Sequence of chain 1.A:
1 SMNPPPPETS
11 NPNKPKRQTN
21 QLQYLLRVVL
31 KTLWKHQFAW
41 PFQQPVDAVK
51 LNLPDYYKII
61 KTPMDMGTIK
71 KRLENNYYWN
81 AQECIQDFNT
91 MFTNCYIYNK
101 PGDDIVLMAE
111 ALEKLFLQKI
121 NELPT

Binding-site contacts:
Ligand atom C3 contacts residue LEU51 of chain 1.A at 4.2 Å (hydrophobic).
Ligand atom C4 contacts residue LEU53 of chain 1.A at 3.9 Å (hydrophobic).
Ligand atom C17 contacts residue PRO41 of chain 1.A at 3.7 Å (hydrophobic).
Ligand atom C4 contacts residue ASN99 of chain 1.A at 3.6 Å.
Ligand atom C9 contacts residue LEU51 of chain 1.A at 4.0 Å (hydrophobic).
Ligand atom C contacts residue ILE105 of chain 1.A at 3.6 Å (hydrophobic).
Ligand atom C17 contacts residue LEU51 of chain 1.A at 3.5 Å (hydrophobic).
Ligand atom C18 contacts residue PRO41 of chain 1.A at 3.4 Å (hydrophobic).
Ligand atom O1 contacts residue TRP40 of chain 1.A at 4.0 Å.
Ligand atom N1 contacts residue TRP40 of chain 1.A at 4.0 Å.
Ligand atom C19 contacts residue PRO41 of chain 1.A at 4.0 Å (hydrophobic).
Ligand atom C7 contacts residue LEU51 of chain 1.A at 4.0 Å (hydrophobic).
Ligand atom N contacts residue ASN99 of chain 1.A at 2.9 Å (h-bond).
Ligand atom C6 contacts residue LEU51 of chain 1.A at 3.6 Å (hydrophobic).
Ligand atom C contacts residue ASN99 of chain 1.A at 3.8 Å.
Ligand atom C19 contacts residue VAL46 of chain 1.A at 3.6 Å (hydrophobic).
Ligand atom N contacts residue LEU53 of chain 1.A at 4.1 Å.
Ligand atom C10 contacts residue TRP40 of chain 1.A at 4.1 Å (hydrophobic).
Ligand atom C2 contacts residue LEU51 of chain 1.A at 4.2 Å (hydrophobic).
Ligand atom N1 contacts residue LEU51 of chain 1.A at 3.8 Å.
Ligand atom N4 contacts residue ILE105 of chain 1.A at 3.8 Å.
Ligand atom C1 contacts residue ASN99 of chain 1.A at 3.9 Å.
Ligand atom C18 contacts residue ILE105 of chain 1.A at 4.0 Å (hydrophobic).
Ligand atom N contacts residue ILE105 of chain 1.A at 4.2 Å.
Ligand atom C8 contacts residue TRP40 of chain 1.A at 3.8 Å (hydrophobic).
Ligand atom N2 contacts residue TRP40 of chain 1.A at 3.4 Å.
Ligand atom C19 contacts residue PHE42 of chain 1.A at 3.7 Å (hydrophobic).
Ligand atom C2 contacts residue ILE105 of chain 1.A at 4.1 Å (hydrophobic).
Ligand atom C9 contacts residue TRP40 of chain 1.A at 3.5 Å (hydrophobic).
Ligand atom C11 contacts residue TRP40 of chain 1.A at 3.9 Å (hydrophobic).
Ligand atom C1 contacts residue ILE105 of chain 1.A at 3.8 Å (hydrophobic).
Ligand atom C5 contacts residue LEU51 of chain 1.A at 4.0 Å (hydrophobic).
Ligand atom O contacts residue ILE105 of chain 1.A at 4.0 Å.
Ligand atom C8 contacts residue LEU51 of chain 1.A at 3.7 Å (hydrophobic).
Ligand atom C6 contacts residue PRO41 of chain 1.A at 3.9 Å (hydrophobic).
Ligand atom O contacts residue ASN99 of chain 1.A at 2.9 Å (h-bond).
Ligand atom O contacts residue CYS95 of chain 1.A at 4.1 Å.
Ligand atom N4 contacts residue VAL46 of chain 1.A at 3.7 Å.
Ligand atom C16 contacts residue LEU51 of chain 1.A at 3.9 Å (hydrophobic).
Ligand atom C18 contacts residue VAL46 of chain 1.A at 3.9 Å (hydrophobic).

A small-molecule ligand and the protein it binds are described below.
Small molecule (SMILES): Cn1cc(-c2ccc(C(=O)Nc3ccccc3N)nc2)c2cc[nH]c2c1=O